Binding-site contacts:
Ligand atom N2 contacts residue ASN169 of chain 1.C at 2.8 Å (h-bond).
Ligand atom C2 contacts residue ASN169 of chain 1.C at 2.4 Å.
Ligand atom C7 contacts residue ASN169 of chain 1.C at 3.5 Å.
Ligand atom O7 contacts residue ASN169 of chain 1.C at 3.7 Å.
Ligand atom C3 contacts residue ASN169 of chain 1.C at 3.8 Å.
Ligand atom C4 contacts residue ASN169 of chain 1.C at 4.2 Å.
Ligand atom O5 contacts residue ASN169 of chain 1.C at 2.4 Å (h-bond).
Ligand atom C1 contacts residue ASN169 of chain 1.C at 1.4 Å.
Ligand atom C5 contacts residue ASN169 of chain 1.C at 3.7 Å.

Sequence of chain 1.C:
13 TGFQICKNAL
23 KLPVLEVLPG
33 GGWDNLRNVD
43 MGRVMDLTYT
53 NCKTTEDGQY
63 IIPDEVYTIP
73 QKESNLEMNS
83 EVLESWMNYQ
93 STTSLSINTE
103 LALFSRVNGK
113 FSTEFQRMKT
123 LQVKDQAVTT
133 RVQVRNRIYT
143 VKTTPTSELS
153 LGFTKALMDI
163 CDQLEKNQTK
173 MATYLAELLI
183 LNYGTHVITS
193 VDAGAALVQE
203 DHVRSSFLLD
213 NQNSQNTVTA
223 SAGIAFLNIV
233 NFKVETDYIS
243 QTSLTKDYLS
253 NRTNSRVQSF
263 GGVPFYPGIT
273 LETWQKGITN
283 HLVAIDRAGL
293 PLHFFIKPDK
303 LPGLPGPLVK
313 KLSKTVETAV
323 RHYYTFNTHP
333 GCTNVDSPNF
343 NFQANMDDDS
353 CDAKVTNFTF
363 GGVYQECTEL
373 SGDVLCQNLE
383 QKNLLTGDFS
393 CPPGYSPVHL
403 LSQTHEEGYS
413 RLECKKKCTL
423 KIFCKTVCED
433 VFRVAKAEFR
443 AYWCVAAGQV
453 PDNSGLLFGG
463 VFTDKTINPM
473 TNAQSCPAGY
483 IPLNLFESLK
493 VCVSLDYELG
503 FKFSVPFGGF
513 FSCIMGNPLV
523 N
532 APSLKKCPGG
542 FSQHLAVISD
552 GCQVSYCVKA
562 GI

This small molecule binds to this protein.
Small molecule (SMILES): CC(=O)N[C@@H]1[C@@H](O)[C@H](O)[C@@H](CO)O[C@H]1O